Binding-site contacts:
Ligand atom C4 contacts residue ILE179 of chain 1.A at 4.2 Å (hydrophobic).
Ligand atom C1 contacts residue HIS277 of chain 1.A at 3.7 Å.
Ligand atom C2 contacts residue HIS277 of chain 1.A at 3.9 Å.
Ligand atom C3 contacts residue FE1 of chain 1.E at 4.5 Å.
Ligand atom O4 contacts residue PHE209 of chain 1.A at 4.0 Å.
Ligand atom O2 contacts residue HIS277 of chain 1.A at 4.0 Å.
Ligand atom C4 contacts residue ARG171 of chain 1.A at 3.9 Å.
Ligand atom O2 contacts residue FE1 of chain 1.E at 2.2 Å.
Ligand atom O3 contacts residue ILE179 of chain 1.A at 4.5 Å.
Ligand atom C5 contacts residue ILE179 of chain 1.A at 4.4 Å (hydrophobic).
Ligand atom O1 contacts residue HIS277 of chain 1.A at 3.9 Å.
Ligand atom O4 contacts residue THR290 of chain 1.A at 3.2 Å (h-bond).
Ligand atom O4 contacts residue ARG171 of chain 1.A at 3.4 Å.
Ligand atom O5 contacts residue HIS277 of chain 1.A at 3.4 Å.
Ligand atom C5 contacts residue ARG171 of chain 1.A at 4.0 Å.
Ligand atom C1 contacts residue FE1 of chain 1.E at 2.7 Å.
Ligand atom O3 contacts residue PHE209 of chain 1.A at 4.1 Å.
Ligand atom O1 contacts residue SER207 of chain 1.A at 3.2 Å.
Ligand atom O3 contacts residue ARG288 of chain 1.A at 2.8 Å (salt-bridge).
Ligand atom O3 contacts residue VAL279 of chain 1.A at 3.8 Å.
Ligand atom C3 contacts residue PHE209 of chain 1.A at 4.4 Å (hydrophobic).
Ligand atom C2 contacts residue FE1 of chain 1.E at 3.0 Å.
Ligand atom O2 contacts residue SER207 of chain 1.A at 3.1 Å (h-bond).
Ligand atom C5 contacts residue PHE209 of chain 1.A at 4.2 Å (hydrophobic).
Ligand atom O2 contacts residue PHE294 of chain 1.A at 4.1 Å.
Ligand atom C5 contacts residue THR290 of chain 1.A at 4.0 Å.
Ligand atom C3 contacts residue LEU221 of chain 1.A at 4.5 Å (hydrophobic).
Ligand atom O4 contacts residue ARG288 of chain 1.A at 4.0 Å.
Ligand atom O5 contacts residue HIS182 of chain 1.A at 2.9 Å (h-bond).
Ligand atom C5 contacts residue ARG288 of chain 1.A at 3.7 Å.
Ligand atom O1 contacts residue PHE270 of chain 1.A at 3.2 Å.
Ligand atom C3 contacts residue VAL279 of chain 1.A at 4.1 Å (hydrophobic).
Ligand atom O1 contacts residue PHE209 of chain 1.A at 4.2 Å.
Ligand atom C1 contacts residue SER207 of chain 1.A at 3.7 Å.
Ligand atom O1 contacts residue FE1 of chain 1.E at 3.7 Å.
Ligand atom C2 contacts residue HIS182 of chain 1.A at 4.1 Å.
Ligand atom O5 contacts residue FE1 of chain 1.E at 2.5 Å.
Ligand atom O3 contacts residue THR290 of chain 1.A at 4.1 Å.
Ligand atom C1 contacts residue PHE270 of chain 1.A at 4.3 Å (hydrophobic).

A protein and the small-molecule ligand that binds it are described below.
Small molecule (SMILES): O=C(O)CCC(=O)C(=O)O

Sequence of chain 1.A:
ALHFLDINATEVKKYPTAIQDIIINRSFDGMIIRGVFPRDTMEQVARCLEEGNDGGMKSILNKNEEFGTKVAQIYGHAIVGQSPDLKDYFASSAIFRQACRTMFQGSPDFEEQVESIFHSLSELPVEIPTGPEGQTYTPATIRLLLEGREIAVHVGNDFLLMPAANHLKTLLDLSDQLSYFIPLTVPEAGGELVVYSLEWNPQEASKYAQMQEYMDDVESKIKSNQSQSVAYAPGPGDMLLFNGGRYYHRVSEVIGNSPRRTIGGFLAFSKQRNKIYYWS